Binding-site contacts:
Ligand atom C11 contacts residue ASP53 of chain 1.A at 3.5 Å.
Ligand atom O6 contacts residue GLU59 of chain 1.E at 4.2 Å.
Ligand atom C4 contacts residue ARG45 of chain 1.E at 4.2 Å.
Ligand atom C6 contacts residue THR62 of chain 1.E at 3.7 Å.
Ligand atom C6 contacts residue ASN61 of chain 1.E at 3.4 Å.
Ligand atom O4 contacts residue GLU59 of chain 1.E at 4.0 Å.
Ligand atom N5 contacts residue TYR40 of chain 1.E at 3.0 Å (h-bond).
Ligand atom O3 contacts residue GLY46 of chain 1.E at 4.2 Å.
Ligand atom C3 contacts residue HIS266 of chain 1.E at 3.6 Å.
Ligand atom C1 contacts residue TYR40 of chain 1.E at 4.2 Å (hydrophobic).
Ligand atom O6 contacts residue GLU59 of chain 1.E at 3.3 Å.
Ligand atom O4 contacts residue THR259 of chain 1.E at 3.6 Å.
Ligand atom C6 contacts residue ARG45 of chain 1.E at 4.2 Å.
Ligand atom O4 contacts residue VAL264 of chain 1.E at 4.2 Å.
Ligand atom C6 contacts residue GLU59 of chain 1.E at 4.1 Å.
Ligand atom O1A contacts residue TYR40 of chain 1.E at 4.0 Å.
Ligand atom O6 contacts residue ASN61 of chain 1.E at 2.7 Å (h-bond).
Ligand atom C3 contacts residue VAL264 of chain 1.E at 4.0 Å (hydrophobic).
Ligand atom C5 contacts residue TYR40 of chain 1.E at 3.6 Å (hydrophobic).
Ligand atom O10 contacts residue ASN261 of chain 1.E at 3.5 Å (h-bond).
Ligand atom C5 contacts residue GLY46 of chain 1.E at 4.2 Å.
Ligand atom O1B contacts residue HIS266 of chain 1.E at 3.4 Å.
Ligand atom O4 contacts residue GLY46 of chain 1.E at 2.7 Å (h-bond).
Ligand atom O1A contacts residue ARG45 of chain 1.E at 2.7 Å (salt-bridge).
Ligand atom O1B contacts residue ARG45 of chain 1.E at 3.0 Å (salt-bridge).
Ligand atom C11 contacts residue TYR40 of chain 1.E at 4.1 Å (hydrophobic).
Ligand atom C4 contacts residue HIS266 of chain 1.E at 3.4 Å.
Ligand atom O6 contacts residue THR62 of chain 1.E at 4.1 Å.
Ligand atom C6 contacts residue GLY46 of chain 1.E at 3.7 Å.
Ligand atom C1 contacts residue ARG45 of chain 1.E at 3.5 Å.
Ligand atom C10 contacts residue TYR40 of chain 1.E at 4.0 Å (hydrophobic).
Ligand atom O1B contacts residue TYR40 of chain 1.E at 4.2 Å.
Ligand atom C4 contacts residue GLY46 of chain 1.E at 3.5 Å.
Ligand atom C3 contacts residue GLY46 of chain 1.E at 4.1 Å.
Ligand atom C6 contacts residue TYR40 of chain 1.E at 3.6 Å (hydrophobic).
Ligand atom C4 contacts residue TYR40 of chain 1.E at 3.7 Å (hydrophobic).
Ligand atom O1B contacts residue GLY46 of chain 1.E at 3.0 Å (h-bond).
Ligand atom O8 contacts residue ARG45 of chain 1.E at 3.9 Å.
Ligand atom C1 contacts residue GLY46 of chain 1.E at 4.0 Å.
Ligand atom O4 contacts residue HIS266 of chain 1.E at 2.8 Å (h-bond).

This protein binds this small molecule.
Small molecule (SMILES): CC(=O)N[C@@H]1[C@@H](O[C@@H]2O[C@H](CO)[C@H](O)[C@H](O[C@]3(C(=O)O)C[C@H](O)[C@@H](NC(C)=O)[C@H]([C@H](O)[C@H](O)CO)O3)[C@H]2O)[C@H](O)[C@@H](CO)O[C@H]1O

Sequence of chain 1.A:
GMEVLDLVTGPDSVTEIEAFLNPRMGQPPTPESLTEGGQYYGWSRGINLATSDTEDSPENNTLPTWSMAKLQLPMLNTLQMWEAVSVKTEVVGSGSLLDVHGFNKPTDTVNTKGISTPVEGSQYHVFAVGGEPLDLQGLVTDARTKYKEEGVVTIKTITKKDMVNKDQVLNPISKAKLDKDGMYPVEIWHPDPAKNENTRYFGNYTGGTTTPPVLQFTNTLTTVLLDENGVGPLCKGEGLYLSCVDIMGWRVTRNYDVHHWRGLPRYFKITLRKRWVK

Sequence of chain 1.E:
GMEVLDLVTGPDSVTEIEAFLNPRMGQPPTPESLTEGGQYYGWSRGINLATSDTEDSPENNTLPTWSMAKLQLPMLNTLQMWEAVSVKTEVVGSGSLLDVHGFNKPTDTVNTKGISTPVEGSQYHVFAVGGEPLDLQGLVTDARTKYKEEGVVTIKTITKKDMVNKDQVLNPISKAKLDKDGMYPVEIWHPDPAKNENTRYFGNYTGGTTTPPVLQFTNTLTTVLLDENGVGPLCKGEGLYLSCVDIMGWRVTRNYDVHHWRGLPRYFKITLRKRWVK